This protein binds this small molecule.
Small molecule (SMILES): CC(=O)N[C@@H]1[C@@H](O)[C@H](O)[C@@H](CO)O[C@H]1O

Binding-site contacts:
Ligand atom C4 contacts residue ASN167 of chain 1.A at 3.9 Å.
Ligand atom O5 contacts residue ASN167 of chain 1.A at 2.4 Å (h-bond).
Ligand atom O7 contacts residue ASN167 of chain 1.A at 4.0 Å.
Ligand atom O6 contacts residue THR168 of chain 1.A at 4.4 Å.
Ligand atom N2 contacts residue ASN167 of chain 1.A at 2.9 Å (h-bond).
Ligand atom O7 contacts residue PRO165 of chain 1.A at 3.9 Å.
Ligand atom C6 contacts residue ASN167 of chain 1.A at 4.1 Å.
Ligand atom O6 contacts residue ASN167 of chain 1.A at 3.6 Å (h-bond).
Ligand atom C7 contacts residue PRO165 of chain 1.A at 4.2 Å (hydrophobic).
Ligand atom C5 contacts residue ASN167 of chain 1.A at 3.5 Å.
Ligand atom C1 contacts residue ASN167 of chain 1.A at 1.4 Å.
Ligand atom C3 contacts residue ASN167 of chain 1.A at 3.5 Å.
Ligand atom C2 contacts residue ASN167 of chain 1.A at 2.2 Å.
Ligand atom C7 contacts residue ASN167 of chain 1.A at 3.7 Å.

Sequence of chain 1.A:
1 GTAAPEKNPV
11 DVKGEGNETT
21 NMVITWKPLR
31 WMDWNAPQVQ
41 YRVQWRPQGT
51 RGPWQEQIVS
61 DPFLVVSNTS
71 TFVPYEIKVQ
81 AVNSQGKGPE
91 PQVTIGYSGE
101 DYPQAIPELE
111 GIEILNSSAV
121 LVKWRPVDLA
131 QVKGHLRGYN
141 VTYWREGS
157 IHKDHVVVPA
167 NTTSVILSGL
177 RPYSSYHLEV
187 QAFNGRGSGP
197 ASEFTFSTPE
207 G